This protein binds this small molecule.
Small molecule (SMILES): CC(=O)N[C@@H]1[C@@H](O)[C@H](O[C@@H]2O[C@H](CO)[C@H](O)[C@H](O[C@]3(C(=O)O)C[C@H](O)[C@@H](NC(C)=O)[C@H]([C@H](O)[C@H](O)CO)O3)[C@H]2O)[C@@H](CO)O[C@H]1O

Sequence of chain 1.A:
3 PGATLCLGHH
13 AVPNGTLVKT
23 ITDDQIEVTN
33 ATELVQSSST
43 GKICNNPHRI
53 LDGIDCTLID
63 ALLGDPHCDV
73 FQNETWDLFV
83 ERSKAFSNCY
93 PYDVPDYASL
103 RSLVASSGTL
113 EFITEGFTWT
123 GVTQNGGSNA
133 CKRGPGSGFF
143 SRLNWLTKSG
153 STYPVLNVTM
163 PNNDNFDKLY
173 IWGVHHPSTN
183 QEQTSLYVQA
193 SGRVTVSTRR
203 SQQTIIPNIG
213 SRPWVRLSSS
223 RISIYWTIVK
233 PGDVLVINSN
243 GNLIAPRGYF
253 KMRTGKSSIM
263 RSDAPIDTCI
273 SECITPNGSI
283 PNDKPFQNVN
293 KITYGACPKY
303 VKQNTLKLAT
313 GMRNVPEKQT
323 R

Binding-site contacts:
Ligand atom O4 contacts residue ASN131 of chain 1.A at 4.0 Å.
Ligand atom C8 contacts residue TYR92 of chain 1.A at 4.1 Å (hydrophobic).
Ligand atom C6 contacts residue LEU219 of chain 1.A at 3.6 Å (hydrophobic).
Ligand atom C11 contacts residue GLY128 of chain 1.A at 3.7 Å.
Ligand atom C9 contacts residue TYR92 of chain 1.A at 3.6 Å (hydrophobic).
Ligand atom C11 contacts residue GLY129 of chain 1.A at 3.9 Å.
Ligand atom O1B contacts residue ASN131 of chain 1.A at 2.9 Å (h-bond).
Ligand atom N5 contacts residue GLY129 of chain 1.A at 3.0 Å (h-bond).
Ligand atom C4 contacts residue GLY129 of chain 1.A at 3.7 Å.
Ligand atom C7 contacts residue TRP147 of chain 1.A at 3.8 Å (hydrophobic).
Ligand atom C1 contacts residue ASN131 of chain 1.A at 3.7 Å.
Ligand atom C9 contacts residue LEU188 of chain 1.A at 3.9 Å (hydrophobic).
Ligand atom O1B contacts residue SER130 of chain 1.A at 3.5 Å.
Ligand atom O9 contacts residue SER222 of chain 1.A at 3.3 Å (h-bond).
Ligand atom C8 contacts residue MAN4 of chain 1.N at 3.9 Å.
Ligand atom O9 contacts residue HIS177 of chain 1.A at 3.8 Å.
Ligand atom C6 contacts residue GLY129 of chain 1.A at 3.9 Å.
Ligand atom O9 contacts residue GLU184 of chain 1.A at 2.7 Å (salt-bridge).
Ligand atom C8 contacts residue TRP147 of chain 1.A at 4.0 Å (hydrophobic).
Ligand atom C11 contacts residue THR149 of chain 1.A at 3.9 Å.
Ligand atom O9 contacts residue TYR92 of chain 1.A at 2.8 Å (h-bond).
Ligand atom O8 contacts residue TYR92 of chain 1.A at 3.4 Å (h-bond).
Ligand atom O10 contacts residue LEU188 of chain 1.A at 3.2 Å.
Ligand atom C10 contacts residue GLY129 of chain 1.A at 4.0 Å.
Ligand atom C5 contacts residue LEU219 of chain 1.A at 3.7 Å (hydrophobic).
Ligand atom O8 contacts residue TRP147 of chain 1.A at 3.8 Å.
Ligand atom O7 contacts residue LEU188 of chain 1.A at 3.4 Å.
Ligand atom O10 contacts residue THR149 of chain 1.A at 4.2 Å.
Ligand atom C1 contacts residue SER130 of chain 1.A at 3.8 Å.
Ligand atom C7 contacts residue MAN4 of chain 1.N at 3.9 Å.
Ligand atom C9 contacts residue HIS177 of chain 1.A at 4.0 Å.
Ligand atom O6 contacts residue LEU219 of chain 1.A at 2.9 Å (h-bond).
Ligand atom O6 contacts residue GLU184 of chain 1.A at 2.8 Å (salt-bridge).
Ligand atom C9 contacts residue GLU184 of chain 1.A at 3.4 Å.
Ligand atom C9 contacts residue TRP147 of chain 1.A at 3.9 Å (hydrophobic).
Ligand atom O7 contacts residue MAN4 of chain 1.N at 3.6 Å (h-bond).
Ligand atom C5 contacts residue GLY129 of chain 1.A at 3.7 Å.
Ligand atom O1A contacts residue SER130 of chain 1.A at 2.9 Å (h-bond).
Ligand atom O1A contacts residue ASN131 of chain 1.A at 3.7 Å.
Ligand atom C6 contacts residue GLU184 of chain 1.A at 4.1 Å.